Sequence of chain 40.E:
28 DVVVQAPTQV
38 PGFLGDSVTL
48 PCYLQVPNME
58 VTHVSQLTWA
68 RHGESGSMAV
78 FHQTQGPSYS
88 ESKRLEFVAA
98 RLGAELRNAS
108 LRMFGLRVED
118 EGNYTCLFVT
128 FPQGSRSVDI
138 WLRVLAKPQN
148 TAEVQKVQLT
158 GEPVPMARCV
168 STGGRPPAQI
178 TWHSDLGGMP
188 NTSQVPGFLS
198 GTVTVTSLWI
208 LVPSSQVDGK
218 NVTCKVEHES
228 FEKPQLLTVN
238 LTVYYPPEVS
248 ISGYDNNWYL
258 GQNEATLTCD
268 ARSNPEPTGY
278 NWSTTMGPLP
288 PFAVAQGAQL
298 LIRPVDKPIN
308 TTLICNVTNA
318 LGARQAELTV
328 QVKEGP

Binding-site contacts:
Ligand atom N2 contacts residue ASN218 of chain 40.E at 2.9 Å (h-bond).
Ligand atom C1 contacts residue NAG1 of chain 40.J at 3.7 Å.
Ligand atom C1 contacts residue ASN218 of chain 40.E at 1.4 Å.
Ligand atom C5 contacts residue NAG1 of chain 40.J at 4.3 Å.
Ligand atom C4 contacts residue ASN218 of chain 40.E at 4.1 Å.
Ligand atom O5 contacts residue THR235 of chain 40.E at 4.4 Å.
Ligand atom C2 contacts residue ASN218 of chain 40.E at 2.3 Å.
Ligand atom O5 contacts residue NAG1 of chain 40.J at 4.1 Å.
Ligand atom C5 contacts residue ASN218 of chain 40.E at 3.6 Å.
Ligand atom C7 contacts residue ASN218 of chain 40.E at 2.9 Å.
Ligand atom O5 contacts residue ASN218 of chain 40.E at 2.3 Å (h-bond).
Ligand atom C8 contacts residue ASN218 of chain 40.E at 4.3 Å.
Ligand atom C3 contacts residue ASN218 of chain 40.E at 3.7 Å.
Ligand atom O7 contacts residue ASN218 of chain 40.E at 2.3 Å (h-bond).

The protein below binds the small molecule below.
Small molecule (SMILES): CC(=O)N[C@H]1[C@H](O[C@H]2[C@H](O)[C@@H](NC(C)=O)CO[C@@H]2CO)O[C@H](CO)[C@@H](O)[C@@H]1O